Sequence of chain 2.B:
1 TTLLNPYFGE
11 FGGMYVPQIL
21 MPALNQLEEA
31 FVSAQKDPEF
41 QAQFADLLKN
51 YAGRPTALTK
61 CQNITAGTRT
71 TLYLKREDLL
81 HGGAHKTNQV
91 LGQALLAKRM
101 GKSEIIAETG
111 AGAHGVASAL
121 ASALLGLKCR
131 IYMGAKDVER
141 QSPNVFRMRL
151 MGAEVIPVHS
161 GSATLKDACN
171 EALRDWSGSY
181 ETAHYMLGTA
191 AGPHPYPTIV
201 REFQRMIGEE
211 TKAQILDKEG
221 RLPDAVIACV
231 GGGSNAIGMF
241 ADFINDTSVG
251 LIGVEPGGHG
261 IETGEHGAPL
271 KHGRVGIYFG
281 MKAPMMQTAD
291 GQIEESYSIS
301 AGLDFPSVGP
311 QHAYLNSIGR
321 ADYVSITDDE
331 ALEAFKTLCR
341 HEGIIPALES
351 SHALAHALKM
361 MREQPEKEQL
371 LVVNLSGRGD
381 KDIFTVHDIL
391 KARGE

The protein below binds the small molecule below.
Small molecule (SMILES): Nc1ccccn1

Binding-site contacts:
Ligand atom N contacts residue PRO6 of chain 2.B at 3.9 Å.
Ligand atom N1 contacts residue LEU4 of chain 2.B at 3.7 Å.
Ligand atom C2 contacts residue ASN5 of chain 2.B at 3.8 Å.
Ligand atom C4 contacts residue LEU3 of chain 2.B at 4.5 Å (hydrophobic).
Ligand atom C5 contacts residue LEU4 of chain 2.B at 3.7 Å (hydrophobic).
Ligand atom C3 contacts residue ASN5 of chain 2.B at 3.6 Å.
Ligand atom C2 contacts residue LEU4 of chain 2.B at 4.2 Å (hydrophobic).
Ligand atom C4 contacts residue LEU4 of chain 2.B at 4.1 Å (hydrophobic).
Ligand atom C4 contacts residue ASN5 of chain 2.B at 3.8 Å.
Ligand atom C5 contacts residue LEU3 of chain 2.B at 3.3 Å (hydrophobic).
Ligand atom C5 contacts residue THR2 of chain 2.B at 4.3 Å.
Ligand atom N1 contacts residue THR2 of chain 2.B at 3.5 Å (h-bond).
Ligand atom C3 contacts residue LEU4 of chain 2.B at 4.4 Å (hydrophobic).
Ligand atom C6 contacts residue ASN5 of chain 2.B at 4.0 Å.
Ligand atom C6 contacts residue LEU3 of chain 2.B at 3.6 Å (hydrophobic).
Ligand atom C6 contacts residue THR2 of chain 2.B at 3.2 Å.
Ligand atom N contacts residue ASN5 of chain 2.B at 3.9 Å.
Ligand atom C5 contacts residue ASN5 of chain 2.B at 3.8 Å.
Ligand atom C6 contacts residue LEU4 of chain 2.B at 3.6 Å (hydrophobic).
Ligand atom N1 contacts residue ASN5 of chain 2.B at 4.1 Å.
Ligand atom N1 contacts residue PRO6 of chain 2.B at 4.3 Å.
Ligand atom C2 contacts residue PRO6 of chain 2.B at 4.2 Å (hydrophobic).